Binding-site contacts:
Ligand atom O7 contacts residue TRP95 of chain 1.B at 4.4 Å.
Ligand atom C8 contacts residue TRP91 of chain 1.B at 3.4 Å (hydrophobic).
Ligand atom C8 contacts residue ASN92 of chain 1.B at 3.8 Å.
Ligand atom C2 contacts residue ASN92 of chain 1.B at 2.5 Å.
Ligand atom C1 contacts residue ASN92 of chain 1.B at 1.5 Å.
Ligand atom O5 contacts residue ASN92 of chain 1.B at 2.5 Å (h-bond).
Ligand atom O5 contacts residue SER94 of chain 1.B at 4.1 Å.
Ligand atom C3 contacts residue ASN92 of chain 1.B at 3.8 Å.
Ligand atom O7 contacts residue PRO90 of chain 1.B at 4.2 Å.
Ligand atom C4 contacts residue ASN92 of chain 1.B at 4.3 Å.
Ligand atom C8 contacts residue PRO90 of chain 1.B at 3.8 Å (hydrophobic).
Ligand atom C7 contacts residue ASN92 of chain 1.B at 3.2 Å.
Ligand atom N2 contacts residue ASN92 of chain 1.B at 2.8 Å (h-bond).
Ligand atom O7 contacts residue ASN92 of chain 1.B at 3.2 Å (h-bond).
Ligand atom C5 contacts residue ASN92 of chain 1.B at 3.8 Å.
Ligand atom C1 contacts residue SER94 of chain 1.B at 4.0 Å.

Sequence of chain 1.B:
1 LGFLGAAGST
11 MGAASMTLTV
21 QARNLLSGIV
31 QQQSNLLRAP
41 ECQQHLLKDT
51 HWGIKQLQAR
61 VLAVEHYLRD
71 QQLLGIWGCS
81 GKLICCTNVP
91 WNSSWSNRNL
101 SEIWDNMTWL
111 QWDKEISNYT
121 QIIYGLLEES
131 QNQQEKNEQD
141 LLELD

This small molecule binds to this protein.
Small molecule (SMILES): CC(=O)N[C@@H]1[C@@H](O)[C@H](O)[C@@H](CO)O[C@H]1O